Sequence of chain 1.D:
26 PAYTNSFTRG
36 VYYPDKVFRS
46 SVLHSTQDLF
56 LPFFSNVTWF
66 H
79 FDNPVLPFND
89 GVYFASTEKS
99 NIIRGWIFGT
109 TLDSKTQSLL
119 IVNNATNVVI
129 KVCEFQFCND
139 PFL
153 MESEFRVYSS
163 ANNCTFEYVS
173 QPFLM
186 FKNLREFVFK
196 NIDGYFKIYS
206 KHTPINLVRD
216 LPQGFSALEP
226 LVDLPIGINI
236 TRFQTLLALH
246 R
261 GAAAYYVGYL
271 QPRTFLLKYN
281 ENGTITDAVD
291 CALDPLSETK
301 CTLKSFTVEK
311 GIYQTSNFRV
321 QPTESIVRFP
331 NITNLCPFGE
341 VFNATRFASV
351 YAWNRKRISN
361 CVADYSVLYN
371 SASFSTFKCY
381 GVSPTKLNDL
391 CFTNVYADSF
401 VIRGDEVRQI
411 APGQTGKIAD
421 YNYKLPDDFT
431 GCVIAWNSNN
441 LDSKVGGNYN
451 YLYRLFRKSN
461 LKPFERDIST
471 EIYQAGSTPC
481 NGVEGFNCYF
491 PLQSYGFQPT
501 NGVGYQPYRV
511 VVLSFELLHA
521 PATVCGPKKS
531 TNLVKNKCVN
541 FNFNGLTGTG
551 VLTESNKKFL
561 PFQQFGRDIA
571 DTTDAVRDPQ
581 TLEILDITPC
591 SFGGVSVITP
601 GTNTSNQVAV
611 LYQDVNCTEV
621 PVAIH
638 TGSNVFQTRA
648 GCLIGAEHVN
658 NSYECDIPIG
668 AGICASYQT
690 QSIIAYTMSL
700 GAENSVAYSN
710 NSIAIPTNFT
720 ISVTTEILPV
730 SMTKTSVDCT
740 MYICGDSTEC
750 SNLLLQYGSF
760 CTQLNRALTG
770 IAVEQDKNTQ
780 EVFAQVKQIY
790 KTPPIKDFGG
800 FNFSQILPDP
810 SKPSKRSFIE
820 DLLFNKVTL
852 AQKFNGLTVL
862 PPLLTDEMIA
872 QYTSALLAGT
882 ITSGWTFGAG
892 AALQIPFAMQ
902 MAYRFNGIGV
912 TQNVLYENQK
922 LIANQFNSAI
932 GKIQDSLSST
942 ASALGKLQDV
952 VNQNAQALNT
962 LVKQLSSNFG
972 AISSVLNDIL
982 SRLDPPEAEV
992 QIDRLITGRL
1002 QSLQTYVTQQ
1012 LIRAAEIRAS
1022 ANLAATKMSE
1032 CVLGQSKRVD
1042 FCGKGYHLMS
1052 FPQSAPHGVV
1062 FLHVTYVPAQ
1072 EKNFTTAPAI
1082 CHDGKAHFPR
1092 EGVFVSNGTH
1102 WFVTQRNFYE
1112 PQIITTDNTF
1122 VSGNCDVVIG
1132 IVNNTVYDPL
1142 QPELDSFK

This protein binds this small molecule.
Small molecule (SMILES): CC(=O)N[C@@H]1[C@@H](O)[C@H](O)[C@@H](CO)O[C@H]1O

Binding-site contacts:
Ligand atom O7 contacts residue ASN165 of chain 1.D at 4.5 Å.
Ligand atom C6 contacts residue ASN165 of chain 1.D at 4.4 Å.
Ligand atom C1 contacts residue ASN165 of chain 1.D at 1.4 Å.
Ligand atom C7 contacts residue ASN165 of chain 1.D at 3.9 Å.
Ligand atom N2 contacts residue ASN165 of chain 1.D at 2.9 Å (h-bond).
Ligand atom C3 contacts residue ASN165 of chain 1.D at 3.8 Å.
Ligand atom C2 contacts residue ASN165 of chain 1.D at 2.5 Å.
Ligand atom O5 contacts residue ASN165 of chain 1.D at 2.4 Å (h-bond).
Ligand atom C4 contacts residue ASN165 of chain 1.D at 4.2 Å.
Ligand atom C6 contacts residue THR167 of chain 1.D at 4.1 Å.
Ligand atom C5 contacts residue ASN165 of chain 1.D at 3.7 Å.